The protein below binds the small molecule below.
Small molecule (SMILES): CC(=O)N[C@@H]1[C@@H](O)[C@H](O)[C@@H](CO)O[C@H]1O

Sequence of chain 1.B:
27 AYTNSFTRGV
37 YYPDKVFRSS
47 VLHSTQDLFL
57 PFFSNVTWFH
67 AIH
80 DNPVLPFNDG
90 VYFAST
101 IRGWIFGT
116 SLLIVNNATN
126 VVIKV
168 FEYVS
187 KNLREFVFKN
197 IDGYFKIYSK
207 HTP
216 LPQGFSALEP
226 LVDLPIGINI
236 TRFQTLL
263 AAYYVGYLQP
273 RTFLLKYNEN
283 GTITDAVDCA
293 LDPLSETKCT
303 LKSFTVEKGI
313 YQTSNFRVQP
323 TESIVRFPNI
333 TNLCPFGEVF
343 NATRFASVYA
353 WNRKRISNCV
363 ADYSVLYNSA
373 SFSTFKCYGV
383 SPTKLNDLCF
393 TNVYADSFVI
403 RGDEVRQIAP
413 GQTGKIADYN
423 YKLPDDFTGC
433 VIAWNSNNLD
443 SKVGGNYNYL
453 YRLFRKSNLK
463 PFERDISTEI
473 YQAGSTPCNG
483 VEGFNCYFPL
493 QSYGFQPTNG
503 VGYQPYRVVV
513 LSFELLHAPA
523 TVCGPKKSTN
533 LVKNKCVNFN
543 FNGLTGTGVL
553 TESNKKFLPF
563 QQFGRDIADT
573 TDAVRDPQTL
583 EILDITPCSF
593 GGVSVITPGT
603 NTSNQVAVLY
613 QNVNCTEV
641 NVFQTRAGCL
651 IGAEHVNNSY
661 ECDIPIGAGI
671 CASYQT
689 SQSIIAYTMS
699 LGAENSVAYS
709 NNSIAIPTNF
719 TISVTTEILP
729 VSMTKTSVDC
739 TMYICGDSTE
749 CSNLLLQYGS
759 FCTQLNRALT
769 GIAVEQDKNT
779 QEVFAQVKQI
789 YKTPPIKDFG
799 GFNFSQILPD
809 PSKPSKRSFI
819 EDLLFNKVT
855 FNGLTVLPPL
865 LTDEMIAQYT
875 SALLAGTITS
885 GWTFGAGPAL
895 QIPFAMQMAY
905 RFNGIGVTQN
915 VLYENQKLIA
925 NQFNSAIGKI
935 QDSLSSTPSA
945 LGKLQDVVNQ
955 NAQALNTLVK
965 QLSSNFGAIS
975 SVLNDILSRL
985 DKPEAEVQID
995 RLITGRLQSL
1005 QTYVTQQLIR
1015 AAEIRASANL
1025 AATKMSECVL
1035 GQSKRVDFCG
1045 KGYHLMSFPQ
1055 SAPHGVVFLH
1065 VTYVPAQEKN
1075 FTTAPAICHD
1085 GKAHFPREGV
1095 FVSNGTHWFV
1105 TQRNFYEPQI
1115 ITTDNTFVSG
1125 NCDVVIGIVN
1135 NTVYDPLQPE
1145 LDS

Sequence of chain 1.A:
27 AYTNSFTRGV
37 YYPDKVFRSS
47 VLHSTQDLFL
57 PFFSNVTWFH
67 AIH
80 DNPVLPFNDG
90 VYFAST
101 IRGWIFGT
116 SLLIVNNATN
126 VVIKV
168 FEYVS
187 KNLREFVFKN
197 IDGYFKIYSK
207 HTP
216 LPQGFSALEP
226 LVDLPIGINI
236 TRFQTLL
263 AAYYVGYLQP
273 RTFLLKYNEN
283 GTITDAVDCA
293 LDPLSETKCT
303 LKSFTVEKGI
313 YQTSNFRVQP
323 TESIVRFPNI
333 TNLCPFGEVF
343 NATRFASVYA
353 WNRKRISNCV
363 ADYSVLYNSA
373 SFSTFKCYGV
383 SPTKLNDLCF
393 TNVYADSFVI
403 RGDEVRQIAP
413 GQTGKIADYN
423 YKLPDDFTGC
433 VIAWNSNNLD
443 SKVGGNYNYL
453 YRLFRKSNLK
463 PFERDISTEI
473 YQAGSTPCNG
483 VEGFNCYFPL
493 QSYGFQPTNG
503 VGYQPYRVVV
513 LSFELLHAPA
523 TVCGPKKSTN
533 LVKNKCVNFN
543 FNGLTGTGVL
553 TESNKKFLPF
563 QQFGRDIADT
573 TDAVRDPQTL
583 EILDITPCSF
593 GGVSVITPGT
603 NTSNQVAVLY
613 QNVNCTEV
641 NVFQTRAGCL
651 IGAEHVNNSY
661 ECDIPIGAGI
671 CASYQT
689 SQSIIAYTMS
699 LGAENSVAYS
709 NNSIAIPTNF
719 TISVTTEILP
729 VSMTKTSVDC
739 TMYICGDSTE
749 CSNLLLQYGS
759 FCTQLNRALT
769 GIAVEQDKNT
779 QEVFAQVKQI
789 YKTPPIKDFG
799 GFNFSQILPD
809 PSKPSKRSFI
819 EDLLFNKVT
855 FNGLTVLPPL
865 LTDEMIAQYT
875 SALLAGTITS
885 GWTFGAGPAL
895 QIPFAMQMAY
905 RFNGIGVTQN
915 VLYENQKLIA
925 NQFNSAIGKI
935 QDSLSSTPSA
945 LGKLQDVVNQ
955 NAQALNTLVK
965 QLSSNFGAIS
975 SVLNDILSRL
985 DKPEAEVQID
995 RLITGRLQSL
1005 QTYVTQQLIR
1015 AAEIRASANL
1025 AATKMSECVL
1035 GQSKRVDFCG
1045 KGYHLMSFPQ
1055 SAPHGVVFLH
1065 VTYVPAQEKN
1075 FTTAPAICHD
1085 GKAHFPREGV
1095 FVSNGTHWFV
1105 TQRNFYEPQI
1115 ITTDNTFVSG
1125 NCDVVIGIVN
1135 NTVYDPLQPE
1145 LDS

Binding-site contacts:
Ligand atom C1 contacts residue GLN895 of chain 1.B at 4.4 Å.
Ligand atom O4 contacts residue ALA706 of chain 1.A at 4.3 Å.
Ligand atom C5 contacts residue ALA706 of chain 1.A at 3.5 Å (hydrophobic).
Ligand atom O7 contacts residue ASN1074 of chain 1.A at 3.7 Å.
Ligand atom C8 contacts residue GLU1072 of chain 1.A at 3.7 Å.
Ligand atom C1 contacts residue ALA706 of chain 1.A at 4.4 Å (hydrophobic).
Ligand atom C7 contacts residue ASN1074 of chain 1.A at 3.5 Å.
Ligand atom C8 contacts residue ASN1074 of chain 1.A at 3.9 Å.
Ligand atom O5 contacts residue ALA706 of chain 1.A at 4.2 Å.
Ligand atom C3 contacts residue ASN1074 of chain 1.A at 3.8 Å.
Ligand atom C4 contacts residue ALA706 of chain 1.A at 4.4 Å (hydrophobic).
Ligand atom C8 contacts residue LYS1073 of chain 1.A at 4.3 Å.
Ligand atom O6 contacts residue ALA706 of chain 1.A at 4.0 Å.
Ligand atom O5 contacts residue ASN1074 of chain 1.A at 2.3 Å (h-bond).
Ligand atom C2 contacts residue ASN1074 of chain 1.A at 2.5 Å.
Ligand atom C6 contacts residue ALA706 of chain 1.A at 4.2 Å (hydrophobic).
Ligand atom C4 contacts residue ASN1074 of chain 1.A at 4.2 Å.
Ligand atom N2 contacts residue ASN1074 of chain 1.A at 3.0 Å (h-bond).
Ligand atom C5 contacts residue ASN1074 of chain 1.A at 3.6 Å.
Ligand atom C1 contacts residue ASN1074 of chain 1.A at 1.4 Å.